The small molecule below binds the protein below.
Small molecule (SMILES): CC(=O)N[C@@H]1[C@@H](O)[C@H](O)[C@@H](CO)O[C@H]1O

Sequence of chain 1.A:
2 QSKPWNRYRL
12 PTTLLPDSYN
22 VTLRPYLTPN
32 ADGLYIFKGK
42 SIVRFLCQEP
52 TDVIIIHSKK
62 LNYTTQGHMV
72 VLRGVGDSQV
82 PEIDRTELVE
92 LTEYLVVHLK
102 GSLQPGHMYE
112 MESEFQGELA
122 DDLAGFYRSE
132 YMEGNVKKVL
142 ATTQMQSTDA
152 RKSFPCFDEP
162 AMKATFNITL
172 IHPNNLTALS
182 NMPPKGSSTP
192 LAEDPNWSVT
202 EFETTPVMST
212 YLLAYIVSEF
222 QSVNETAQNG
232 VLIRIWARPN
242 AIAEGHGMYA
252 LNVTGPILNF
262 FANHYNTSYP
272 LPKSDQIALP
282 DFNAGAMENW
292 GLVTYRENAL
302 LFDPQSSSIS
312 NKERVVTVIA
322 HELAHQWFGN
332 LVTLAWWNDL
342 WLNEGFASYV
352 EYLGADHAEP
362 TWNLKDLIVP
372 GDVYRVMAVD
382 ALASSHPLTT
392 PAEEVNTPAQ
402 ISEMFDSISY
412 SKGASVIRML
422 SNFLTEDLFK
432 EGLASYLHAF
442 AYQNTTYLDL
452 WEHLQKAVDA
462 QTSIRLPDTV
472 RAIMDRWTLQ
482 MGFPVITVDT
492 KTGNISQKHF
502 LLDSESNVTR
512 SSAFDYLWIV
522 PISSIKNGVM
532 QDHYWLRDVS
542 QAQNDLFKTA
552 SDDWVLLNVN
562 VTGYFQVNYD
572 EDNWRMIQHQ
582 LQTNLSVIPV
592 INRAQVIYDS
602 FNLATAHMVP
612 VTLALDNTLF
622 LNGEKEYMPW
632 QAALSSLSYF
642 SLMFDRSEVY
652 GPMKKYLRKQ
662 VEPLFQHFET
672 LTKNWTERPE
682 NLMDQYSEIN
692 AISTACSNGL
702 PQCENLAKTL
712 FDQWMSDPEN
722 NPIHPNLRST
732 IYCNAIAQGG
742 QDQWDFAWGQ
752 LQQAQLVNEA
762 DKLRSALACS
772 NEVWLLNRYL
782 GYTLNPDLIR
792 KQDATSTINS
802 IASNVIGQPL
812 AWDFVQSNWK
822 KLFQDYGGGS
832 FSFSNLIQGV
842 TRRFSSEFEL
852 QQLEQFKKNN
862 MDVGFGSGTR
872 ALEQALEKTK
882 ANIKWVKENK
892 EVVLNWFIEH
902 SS

Binding-site contacts:
Ligand atom C5 contacts residue SER587 of chain 1.A at 4.5 Å.
Ligand atom O5 contacts residue VAL588 of chain 1.A at 4.2 Å.
Ligand atom O6 contacts residue VAL588 of chain 1.A at 4.1 Å.
Ligand atom C7 contacts residue ASN585 of chain 1.A at 3.5 Å.
Ligand atom O5 contacts residue ASN585 of chain 1.A at 2.3 Å (h-bond).
Ligand atom N2 contacts residue ASN585 of chain 1.A at 3.2 Å (h-bond).
Ligand atom C5 contacts residue ASN585 of chain 1.A at 3.6 Å.
Ligand atom O7 contacts residue ASN585 of chain 1.A at 3.3 Å (h-bond).
Ligand atom C2 contacts residue ASN585 of chain 1.A at 2.7 Å.
Ligand atom C6 contacts residue VAL588 of chain 1.A at 4.5 Å (hydrophobic).
Ligand atom C4 contacts residue ASN585 of chain 1.A at 4.3 Å.
Ligand atom C1 contacts residue ASN585 of chain 1.A at 1.4 Å.
Ligand atom C6 contacts residue SER587 of chain 1.A at 4.0 Å.
Ligand atom C3 contacts residue ASN585 of chain 1.A at 4.0 Å.